Binding-site contacts:
Ligand atom CAL contacts residue PRO38 of chain 2.B at 3.1 Å (hydrophobic).
Ligand atom N contacts residue HIS44 of chain 2.B at 3.8 Å.
Ligand atom FAI contacts residue PRO38 of chain 2.B at 3.8 Å.
Ligand atom C contacts residue HIS44 of chain 2.B at 3.6 Å.
Ligand atom NAS contacts residue HIS47 of chain 2.B at 2.7 Å (h-bond).
Ligand atom FAI contacts residue PHE157 of chain 2.B at 3.5 Å.
Ligand atom FAG contacts residue GLN164 of chain 2.B at 3.1 Å.
Ligand atom FAH contacts residue VAL143 of chain 2.B at 3.8 Å.
Ligand atom OAE contacts residue MET40 of chain 2.B at 2.5 Å (h-bond).
Ligand atom CAJ contacts residue PRO38 of chain 2.B at 3.4 Å (hydrophobic).
Ligand atom FAH contacts residue VAL139 of chain 2.B at 3.5 Å.
Ligand atom CAO contacts residue MET195 of chain 2.B at 3.3 Å (hydrophobic).
Ligand atom OAE contacts residue HIS47 of chain 2.B at 3.5 Å (h-bond).
Ligand atom CAP contacts residue GLY46 of chain 2.B at 3.8 Å.
Ligand atom SBE contacts residue MET40 of chain 2.B at 3.8 Å.
Ligand atom CAV contacts residue HIS47 of chain 2.B at 3.6 Å.
Ligand atom O contacts residue HIS44 of chain 2.B at 2.5 Å (h-bond).
Ligand atom C contacts residue SER196 of chain 2.B at 3.8 Å.
Ligand atom OXT contacts residue SER196 of chain 2.B at 3.7 Å.
Ligand atom OXT contacts residue SER197 of chain 2.B at 3.3 Å (h-bond).
Ligand atom C contacts residue SER197 of chain 2.B at 3.7 Å.
Ligand atom FAI contacts residue VAL143 of chain 2.B at 3.1 Å.
Ligand atom SBE contacts residue HIS47 of chain 2.B at 3.5 Å (h-bond).
Ligand atom O contacts residue SER197 of chain 2.B at 3.7 Å.
Ligand atom CA contacts residue MET195 of chain 2.B at 3.7 Å (hydrophobic).
Ligand atom CAA contacts residue VAL187 of chain 2.B at 3.8 Å (hydrophobic).
Ligand atom OAE contacts residue THR39 of chain 2.B at 3.4 Å.
Ligand atom CAQ contacts residue HIS47 of chain 2.B at 3.8 Å.
Ligand atom OAT contacts residue VAL187 of chain 2.B at 3.1 Å (h-bond).
Ligand atom OAD contacts residue MET40 of chain 2.B at 3.4 Å.
Ligand atom CAA contacts residue PRO185 of chain 2.B at 3.6 Å (hydrophobic).
Ligand atom FAG contacts residue PHE157 of chain 2.B at 3.3 Å.
Ligand atom OAT contacts residue THR186 of chain 2.B at 3.7 Å.
Ligand atom CAZ contacts residue HIS47 of chain 2.B at 3.8 Å.
Ligand atom OAT contacts residue GLY46 of chain 2.B at 3.7 Å.
Ligand atom FAG contacts residue VAL143 of chain 2.B at 3.8 Å.
Ligand atom CBB contacts residue HIS44 of chain 2.B at 3.7 Å.
Ligand atom CAM contacts residue MET40 of chain 2.B at 3.7 Å (hydrophobic).
Ligand atom CAW contacts residue GLY46 of chain 2.B at 3.6 Å.
Ligand atom CAA contacts residue GLY46 of chain 2.B at 3.2 Å.

A protein and the small-molecule ligand that binds it are described below.
Small molecule (SMILES): COc1ccc2c(c1)cc(C(=O)NS(=O)(=O)c1ccc(C(F)(F)F)cc1)n2CC(=O)O

Sequence of chain 2.B:
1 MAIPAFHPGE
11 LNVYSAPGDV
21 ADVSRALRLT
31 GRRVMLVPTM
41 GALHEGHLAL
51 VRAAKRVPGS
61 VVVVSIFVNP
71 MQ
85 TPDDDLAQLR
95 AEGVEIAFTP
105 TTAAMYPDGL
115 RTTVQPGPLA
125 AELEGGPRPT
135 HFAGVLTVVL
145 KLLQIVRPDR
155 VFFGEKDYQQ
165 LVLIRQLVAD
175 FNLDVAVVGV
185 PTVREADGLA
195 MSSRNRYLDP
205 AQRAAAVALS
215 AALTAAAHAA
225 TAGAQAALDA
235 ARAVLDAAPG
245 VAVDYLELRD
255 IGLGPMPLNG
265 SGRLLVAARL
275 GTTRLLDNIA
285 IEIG